Binding-site contacts:
Ligand atom C5 contacts residue ASN315 of chain 1.A at 3.6 Å.
Ligand atom C8 contacts residue GLN564 of chain 1.A at 3.3 Å.
Ligand atom C7 contacts residue ASN315 of chain 1.A at 3.5 Å.
Ligand atom O4 contacts residue GLN564 of chain 1.A at 4.0 Å.
Ligand atom N2 contacts residue ASN315 of chain 1.A at 2.8 Å (h-bond).
Ligand atom C4 contacts residue ASN315 of chain 1.A at 4.1 Å.
Ligand atom O7 contacts residue ASN315 of chain 1.A at 3.8 Å.
Ligand atom C1 contacts residue ASN315 of chain 1.A at 1.4 Å.
Ligand atom O6 contacts residue ASN315 of chain 1.A at 4.0 Å.
Ligand atom O4 contacts residue ASN315 of chain 1.A at 4.4 Å.
Ligand atom C8 contacts residue ASN315 of chain 1.A at 4.5 Å.
Ligand atom C6 contacts residue ASN315 of chain 1.A at 4.5 Å.
Ligand atom C3 contacts residue ASN315 of chain 1.A at 3.8 Å.
Ligand atom C7 contacts residue GLN564 of chain 1.A at 4.3 Å.
Ligand atom C2 contacts residue ASN315 of chain 1.A at 2.4 Å.
Ligand atom C1 contacts residue GLN564 of chain 1.A at 4.3 Å.
Ligand atom N2 contacts residue GLN564 of chain 1.A at 4.2 Å.
Ligand atom O5 contacts residue ASN315 of chain 1.A at 2.3 Å (h-bond).

Sequence of chain 1.A:
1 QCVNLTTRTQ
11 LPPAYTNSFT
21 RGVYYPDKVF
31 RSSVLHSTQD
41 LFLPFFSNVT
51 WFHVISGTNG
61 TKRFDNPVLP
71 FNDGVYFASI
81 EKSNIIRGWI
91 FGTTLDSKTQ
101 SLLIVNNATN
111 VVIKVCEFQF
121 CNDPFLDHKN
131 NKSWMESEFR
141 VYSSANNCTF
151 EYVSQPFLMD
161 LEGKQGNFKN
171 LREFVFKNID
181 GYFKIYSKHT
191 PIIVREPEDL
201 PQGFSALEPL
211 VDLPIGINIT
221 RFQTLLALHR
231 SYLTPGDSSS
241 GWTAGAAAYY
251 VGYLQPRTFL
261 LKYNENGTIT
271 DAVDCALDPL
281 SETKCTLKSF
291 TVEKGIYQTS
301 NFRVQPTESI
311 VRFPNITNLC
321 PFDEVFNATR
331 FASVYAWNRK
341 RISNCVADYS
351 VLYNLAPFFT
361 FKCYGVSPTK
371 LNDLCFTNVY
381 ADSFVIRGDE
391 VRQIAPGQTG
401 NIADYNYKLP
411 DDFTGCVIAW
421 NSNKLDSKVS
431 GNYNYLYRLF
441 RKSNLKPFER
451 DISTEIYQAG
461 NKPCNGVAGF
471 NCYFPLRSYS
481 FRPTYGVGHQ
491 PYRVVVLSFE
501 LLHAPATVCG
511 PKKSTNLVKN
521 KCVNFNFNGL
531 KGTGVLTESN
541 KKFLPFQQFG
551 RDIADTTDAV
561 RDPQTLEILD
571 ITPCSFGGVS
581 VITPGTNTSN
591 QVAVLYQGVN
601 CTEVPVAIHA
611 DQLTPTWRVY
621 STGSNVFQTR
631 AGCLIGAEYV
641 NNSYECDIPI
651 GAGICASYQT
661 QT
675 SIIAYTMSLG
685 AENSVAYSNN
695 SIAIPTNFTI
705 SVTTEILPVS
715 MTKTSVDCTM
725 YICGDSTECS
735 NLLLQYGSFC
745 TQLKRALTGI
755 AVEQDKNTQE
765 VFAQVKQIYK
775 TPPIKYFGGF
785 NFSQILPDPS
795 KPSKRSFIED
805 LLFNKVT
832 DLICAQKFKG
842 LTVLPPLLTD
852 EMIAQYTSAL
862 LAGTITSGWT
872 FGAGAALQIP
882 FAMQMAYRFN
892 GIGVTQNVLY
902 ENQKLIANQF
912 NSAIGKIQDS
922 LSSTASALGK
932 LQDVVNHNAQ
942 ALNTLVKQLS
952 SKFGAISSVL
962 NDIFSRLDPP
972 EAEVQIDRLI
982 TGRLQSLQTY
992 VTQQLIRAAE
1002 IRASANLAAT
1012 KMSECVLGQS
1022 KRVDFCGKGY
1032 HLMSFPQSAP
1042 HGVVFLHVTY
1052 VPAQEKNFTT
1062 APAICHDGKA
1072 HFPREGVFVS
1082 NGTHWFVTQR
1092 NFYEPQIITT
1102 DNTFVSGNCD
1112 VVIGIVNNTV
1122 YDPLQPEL

A protein and the small-molecule ligand that binds it are described below.
Small molecule (SMILES): CC(=O)N[C@@H]1[C@@H](O)[C@H](O)[C@@H](CO)O[C@H]1O